A protein and the small-molecule ligand that binds it are described below.
Small molecule (SMILES): OC[C@H]1O[C@@H](O[C@H]2[C@@H](OC[C@H]3O[C@@H](O[C@H]4[C@H](O)[C@@H](O)[C@H](O)O[C@@H]4CO)[C@H](O)[C@@H](O)[C@@H]3O[C@@H]3O[C@H](CO[C@H]4OC[C@@H](O)[C@H](O)[C@H]4O)[C@@H](O[C@@H]4O[C@H](CO[C@H]5OC[C@@H](O)[C@H](O)[C@H]5O)[C@@H](O)[C@H](O)[C@H]4O)[C@H](O)[C@H]3O)OC[C@@H](O)[C@@H]2O)[C@H](O)[C@@H](O)[C@H]1O

Sequence of chain 1.A:
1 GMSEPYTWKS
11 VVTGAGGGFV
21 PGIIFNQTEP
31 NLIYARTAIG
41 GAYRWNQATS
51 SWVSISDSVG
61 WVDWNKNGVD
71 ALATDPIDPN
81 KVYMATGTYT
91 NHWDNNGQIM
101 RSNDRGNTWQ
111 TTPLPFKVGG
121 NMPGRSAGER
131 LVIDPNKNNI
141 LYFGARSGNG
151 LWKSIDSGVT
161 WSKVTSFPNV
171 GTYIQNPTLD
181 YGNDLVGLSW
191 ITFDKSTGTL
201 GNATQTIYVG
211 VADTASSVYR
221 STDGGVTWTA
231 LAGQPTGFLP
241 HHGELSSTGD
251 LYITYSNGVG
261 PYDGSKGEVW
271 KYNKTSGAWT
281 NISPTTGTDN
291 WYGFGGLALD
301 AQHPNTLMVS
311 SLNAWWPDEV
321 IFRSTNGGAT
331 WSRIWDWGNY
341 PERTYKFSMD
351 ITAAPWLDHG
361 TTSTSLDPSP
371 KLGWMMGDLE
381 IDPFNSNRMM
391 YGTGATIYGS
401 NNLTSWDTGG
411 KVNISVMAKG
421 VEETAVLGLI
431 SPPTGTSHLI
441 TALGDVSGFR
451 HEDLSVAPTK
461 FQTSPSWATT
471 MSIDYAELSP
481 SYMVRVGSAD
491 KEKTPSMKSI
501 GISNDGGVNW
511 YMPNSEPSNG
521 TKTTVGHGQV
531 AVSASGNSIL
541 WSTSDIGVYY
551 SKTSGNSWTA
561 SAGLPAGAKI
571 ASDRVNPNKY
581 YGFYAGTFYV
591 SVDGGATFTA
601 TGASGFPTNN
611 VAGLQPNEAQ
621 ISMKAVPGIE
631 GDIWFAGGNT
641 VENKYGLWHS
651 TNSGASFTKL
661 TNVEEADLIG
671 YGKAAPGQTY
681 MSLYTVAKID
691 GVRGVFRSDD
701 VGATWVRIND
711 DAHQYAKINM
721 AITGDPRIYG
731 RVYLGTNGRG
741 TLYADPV

Binding-site contacts:
Ligand atom O3 contacts residue ASN121 of chain 1.A at 2.6 Å (h-bond).
Ligand atom O3 contacts residue ASN719 of chain 1.A at 2.9 Å (h-bond).
Ligand atom O2 contacts residue ILE39 of chain 1.A at 3.6 Å.
Ligand atom C5 contacts residue TRP93 of chain 1.A at 3.5 Å (hydrophobic).
Ligand atom O2 contacts residue PHE19 of chain 1.A at 3.7 Å.
Ligand atom C5 contacts residue ILE39 of chain 1.A at 3.6 Å (hydrophobic).
Ligand atom O5 contacts residue ASN121 of chain 1.A at 3.1 Å (h-bond).
Ligand atom C2 contacts residue ASN737 of chain 1.A at 3.6 Å.
Ligand atom O4 contacts residue ARG125 of chain 1.A at 2.9 Å (salt-bridge).
Ligand atom C5 contacts residue TRP64 of chain 1.A at 3.5 Å (hydrophobic).
Ligand atom O4 contacts residue TYR262 of chain 1.A at 2.7 Å (h-bond).
Ligand atom O4 contacts residue ASN121 of chain 1.A at 3.5 Å (h-bond).
Ligand atom C6 contacts residue ASP445 of chain 1.A at 3.6 Å.
Ligand atom O2 contacts residue ALA38 of chain 1.A at 3.7 Å.
Ligand atom C2 contacts residue GLU618 of chain 1.A at 3.6 Å.
Ligand atom O6 contacts residue ASP445 of chain 1.A at 2.8 Å (salt-bridge).
Ligand atom O1 contacts residue GLY18 of chain 1.A at 3.6 Å.
Ligand atom O2 contacts residue TRP93 of chain 1.A at 3.7 Å.
Ligand atom O4 contacts residue TRP93 of chain 1.A at 3.3 Å.
Ligand atom O2 contacts residue ASN737 of chain 1.A at 2.7 Å (h-bond).
Ligand atom O3 contacts residue TYR262 of chain 1.A at 3.3 Å.
Ligand atom C3 contacts residue ASN121 of chain 1.A at 3.4 Å.
Ligand atom C4 contacts residue TYR89 of chain 1.A at 3.4 Å (hydrophobic).
Ligand atom O6 contacts residue ASP180 of chain 1.A at 3.1 Å (salt-bridge).
Ligand atom C4 contacts residue TYR181 of chain 1.A at 3.5 Å (hydrophobic).
Ligand atom O5 contacts residue TRP93 of chain 1.A at 3.6 Å (h-bond).
Ligand atom O5 contacts residue ASP445 of chain 1.A at 3.1 Å (salt-bridge).
Ligand atom O5 contacts residue TYR181 of chain 1.A at 3.1 Å (h-bond).
Ligand atom O3 contacts residue ASN737 of chain 1.A at 3.1 Å (h-bond).
Ligand atom O2 contacts residue ARG125 of chain 1.A at 3.0 Å (salt-bridge).
Ligand atom O2 contacts residue GLU618 of chain 1.A at 2.5 Å (salt-bridge).
Ligand atom O6 contacts residue GLU618 of chain 1.A at 3.2 Å (salt-bridge).
Ligand atom C6 contacts residue TRP93 of chain 1.A at 3.7 Å (hydrophobic).
Ligand atom O4 contacts residue ILE39 of chain 1.A at 3.6 Å.
Ligand atom C6 contacts residue GLU618 of chain 1.A at 3.5 Å.
Ligand atom O1 contacts residue PHE19 of chain 1.A at 3.0 Å (h-bond).
Ligand atom C5 contacts residue ASN121 of chain 1.A at 3.4 Å.
Ligand atom O4 contacts residue LYS717 of chain 1.A at 3.5 Å.
Ligand atom C5 contacts residue TYR181 of chain 1.A at 3.3 Å (hydrophobic).
Ligand atom O3 contacts residue ARG125 of chain 1.A at 3.5 Å (salt-bridge).